This protein binds this small molecule.
Small molecule (SMILES): O=C(COP(=O)(O)O)NO

Sequence of chain 2.A:
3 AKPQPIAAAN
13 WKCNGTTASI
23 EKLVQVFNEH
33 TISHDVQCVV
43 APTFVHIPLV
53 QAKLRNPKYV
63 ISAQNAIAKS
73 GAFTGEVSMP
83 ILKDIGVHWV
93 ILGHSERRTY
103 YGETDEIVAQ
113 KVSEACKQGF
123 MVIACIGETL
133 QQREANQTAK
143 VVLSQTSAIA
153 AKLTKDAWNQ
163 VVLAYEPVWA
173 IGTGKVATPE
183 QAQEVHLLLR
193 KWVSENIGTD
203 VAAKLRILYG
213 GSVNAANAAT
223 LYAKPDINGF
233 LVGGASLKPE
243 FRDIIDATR

Binding-site contacts:
Ligand atom O2 contacts residue GLU168 of chain 2.A at 2.6 Å (salt-bridge).
Ligand atom O2P contacts residue GLY236 of chain 2.A at 2.8 Å (h-bond).
Ligand atom N2 contacts residue HIS96 of chain 2.A at 3.6 Å (h-bond).
Ligand atom O3P contacts residue ALA172 of chain 2.A at 3.5 Å (h-bond).
Ligand atom C2 contacts residue PGA1 of chain 2.C at 0.2 Å.
Ligand atom P contacts residue GLY236 of chain 2.A at 3.8 Å.
Ligand atom O1 contacts residue PGA1 of chain 2.C at 0.1 Å (h-bond).
Ligand atom N2 contacts residue PGA1 of chain 2.C at 0.3 Å (h-bond).
Ligand atom O2 contacts residue PGA1 of chain 2.C at 1.3 Å (h-bond).
Ligand atom O3P contacts residue PGA1 of chain 2.C at 0.1 Å (h-bond).
Ligand atom C1 contacts residue LYS14 of chain 2.A at 3.7 Å.
Ligand atom O2 contacts residue LEU233 of chain 2.A at 3.2 Å.
Ligand atom O1P contacts residue LYS14 of chain 2.A at 3.3 Å (salt-bridge).
Ligand atom O1 contacts residue ILE173 of chain 2.A at 3.5 Å.
Ligand atom O1 contacts residue HIS96 of chain 2.A at 2.8 Å (h-bond).
Ligand atom N2 contacts residue GLU168 of chain 2.A at 2.7 Å (salt-bridge).
Ligand atom O1P contacts residue GLY235 of chain 2.A at 3.4 Å.
Ligand atom C1 contacts residue PGA1 of chain 2.C at 0.2 Å.
Ligand atom O3P contacts residue ILE173 of chain 2.A at 3.5 Å.
Ligand atom C2 contacts residue GLY235 of chain 2.A at 3.7 Å.
Ligand atom P contacts residue PGA1 of chain 2.C at 0.1 Å.
Ligand atom C2 contacts residue GLU168 of chain 2.A at 3.8 Å.
Ligand atom O1 contacts residue LYS14 of chain 2.A at 2.7 Å (salt-bridge).
Ligand atom O1P contacts residue PGA1 of chain 2.C at 0.2 Å (h-bond).
Ligand atom O3P contacts residue GLY174 of chain 2.A at 2.8 Å (h-bond).
Ligand atom O2 contacts residue HIS96 of chain 2.A at 2.8 Å (h-bond).
Ligand atom O4P contacts residue GLY236 of chain 2.A at 3.6 Å.
Ligand atom O2 contacts residue ASN12 of chain 2.A at 3.3 Å (h-bond).
Ligand atom O4P contacts residue PGA1 of chain 2.C at 0.1 Å (h-bond).
Ligand atom C1 contacts residue GLU168 of chain 2.A at 3.4 Å.
Ligand atom O3P contacts residue GLY213 of chain 2.A at 3.6 Å.
Ligand atom O2P contacts residue GLY235 of chain 2.A at 3.6 Å.
Ligand atom O2P contacts residue PGA1 of chain 2.C at 0.1 Å (h-bond).
Ligand atom P contacts residue SER214 of chain 2.A at 3.7 Å.
Ligand atom C1 contacts residue HIS96 of chain 2.A at 3.5 Å.
Ligand atom O4P contacts residue GLY235 of chain 2.A at 2.8 Å (h-bond).
Ligand atom N2 contacts residue LEU233 of chain 2.A at 3.7 Å.
Ligand atom O4P contacts residue SER214 of chain 2.A at 3.5 Å (h-bond).
Ligand atom O3P contacts residue SER214 of chain 2.A at 2.7 Å (h-bond).
Ligand atom P contacts residue GLY235 of chain 2.A at 3.7 Å.